This small molecule binds to this protein.
Small molecule (SMILES): Nc1nc2c(ncn2[C@@H]2O[C@H](CO[P](=O)(O)O[P](=O)(O)NP(=O)(O)O)[C@@H](O)[C@H]2O)c(=O)[nH]1

Binding-site contacts:
Ligand atom N2 contacts residue LEU124 of chain 1.F at 3.5 Å.
Ligand atom O2B contacts residue GLY17 of chain 1.F at 3.5 Å (h-bond).
Ligand atom C6 contacts residue LYS121 of chain 1.F at 3.6 Å.
Ligand atom O2B contacts residue GLY19 of chain 1.F at 3.0 Å (h-bond).
Ligand atom C8 contacts residue ALA22 of chain 1.F at 3.5 Å (hydrophobic).
Ligand atom O1A contacts residue SER21 of chain 1.F at 3.4 Å (h-bond).
Ligand atom O2G contacts residue GLY64 of chain 1.F at 2.8 Å (h-bond).
Ligand atom PB contacts residue MG1 of chain 1.U at 3.2 Å.
Ligand atom O1G contacts residue MG1 of chain 1.U at 2.2 Å.
Ligand atom O6 contacts residue SER149 of chain 1.F at 3.4 Å.
Ligand atom N3B contacts residue MG1 of chain 1.U at 3.3 Å.
Ligand atom N2 contacts residue ASP123 of chain 1.F at 2.9 Å (salt-bridge).
Ligand atom O1A contacts residue ALA22 of chain 1.F at 2.8 Å (h-bond).
Ligand atom N7 contacts residue ASN120 of chain 1.F at 3.1 Å (h-bond).
Ligand atom C3' contacts residue GLU35 of chain 1.F at 3.5 Å.
Ligand atom O6 contacts residue ALA150 of chain 1.F at 2.8 Å (h-bond).
Ligand atom O2B contacts residue VAL18 of chain 1.F at 3.3 Å (h-bond).
Ligand atom O1A contacts residue GLY19 of chain 1.F at 3.3 Å.
Ligand atom O2' contacts residue VAL33 of chain 1.F at 2.6 Å (h-bond).
Ligand atom O1B contacts residue MG1 of chain 1.U at 2.0 Å.
Ligand atom O2' contacts residue PHE32 of chain 1.F at 3.4 Å.
Ligand atom O3G contacts residue PRO38 of chain 1.F at 3.3 Å.
Ligand atom N1 contacts residue ASP123 of chain 1.F at 2.8 Å (salt-bridge).
Ligand atom O3' contacts residue ASP34 of chain 1.F at 2.8 Å (salt-bridge).
Ligand atom N3B contacts residue GLY17 of chain 1.F at 3.2 Å (h-bond).
Ligand atom O2' contacts residue ASP34 of chain 1.F at 3.0 Å (salt-bridge).
Ligand atom PG contacts residue MG1 of chain 1.U at 3.3 Å.
Ligand atom C2' contacts residue VAL33 of chain 1.F at 3.4 Å (hydrophobic).
Ligand atom O2B contacts residue LYS20 of chain 1.F at 2.8 Å (salt-bridge).
Ligand atom O2G contacts residue LYS20 of chain 1.F at 2.6 Å (salt-bridge).
Ligand atom O2G contacts residue GLY16 of chain 1.F at 3.6 Å.
Ligand atom O1B contacts residue LYS20 of chain 1.F at 3.5 Å (salt-bridge).
Ligand atom O3A contacts residue GLY19 of chain 1.F at 3.3 Å (h-bond).
Ligand atom O1G contacts residue THR39 of chain 1.F at 2.9 Å (h-bond).
Ligand atom O4' contacts residue LYS121 of chain 1.F at 3.2 Å (salt-bridge).
Ligand atom C5' contacts residue GLY17 of chain 1.F at 3.5 Å.
Ligand atom O6 contacts residue LYS121 of chain 1.F at 3.3 Å.
Ligand atom O6 contacts residue ASP123 of chain 1.F at 3.5 Å (salt-bridge).
Ligand atom O6 contacts residue ASN120 of chain 1.F at 3.2 Å (h-bond).
Ligand atom O1B contacts residue SER21 of chain 1.F at 3.0 Å (h-bond).

Sequence of chain 1.F:
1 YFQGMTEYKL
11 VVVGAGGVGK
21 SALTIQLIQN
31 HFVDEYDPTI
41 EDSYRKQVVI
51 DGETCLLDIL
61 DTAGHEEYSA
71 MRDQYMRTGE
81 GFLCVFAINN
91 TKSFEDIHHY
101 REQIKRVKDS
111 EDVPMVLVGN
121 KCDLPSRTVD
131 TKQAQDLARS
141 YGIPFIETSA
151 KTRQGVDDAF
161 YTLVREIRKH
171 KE